Binding-site contacts:
Ligand atom C1 contacts residue GLU35 of chain 1.C at 4.3 Å.
Ligand atom C2 contacts residue GLU35 of chain 1.C at 4.1 Å.
Ligand atom O6 contacts residue SER6 of chain 1.C at 4.3 Å.
Ligand atom N2 contacts residue GLU35 of chain 1.C at 3.2 Å (salt-bridge).
Ligand atom N2 contacts residue ASN36 of chain 1.C at 2.9 Å (h-bond).
Ligand atom C7 contacts residue GLU35 of chain 1.C at 4.0 Å.
Ligand atom C8 contacts residue ASN36 of chain 1.C at 3.3 Å.
Ligand atom O7 contacts residue ASN36 of chain 1.C at 4.3 Å.
Ligand atom C1 contacts residue TYR23 of chain 1.C at 3.5 Å (hydrophobic).
Ligand atom O5 contacts residue ASN36 of chain 1.C at 2.4 Å (h-bond).
Ligand atom C1 contacts residue ASN36 of chain 1.C at 1.4 Å.
Ligand atom C6 contacts residue SER6 of chain 1.C at 4.3 Å.
Ligand atom C3 contacts residue ASN36 of chain 1.C at 3.8 Å.
Ligand atom C3 contacts residue GLU35 of chain 1.C at 4.4 Å.
Ligand atom C2 contacts residue ASN36 of chain 1.C at 2.5 Å.
Ligand atom C5 contacts residue TYR23 of chain 1.C at 3.6 Å (hydrophobic).
Ligand atom O5 contacts residue PRO8 of chain 1.C at 4.2 Å.
Ligand atom O7 contacts residue GLU35 of chain 1.C at 3.9 Å.
Ligand atom C7 contacts residue ASN36 of chain 1.C at 3.3 Å.
Ligand atom O6 contacts residue PRO8 of chain 1.C at 4.3 Å.
Ligand atom C4 contacts residue ASN36 of chain 1.C at 4.2 Å.
Ligand atom C5 contacts residue ASN36 of chain 1.C at 3.7 Å.
Ligand atom C6 contacts residue PRO8 of chain 1.C at 4.4 Å (hydrophobic).
Ligand atom C6 contacts residue TYR23 of chain 1.C at 4.3 Å (hydrophobic).
Ligand atom O5 contacts residue TYR23 of chain 1.C at 3.5 Å (h-bond).

Sequence of chain 1.C:
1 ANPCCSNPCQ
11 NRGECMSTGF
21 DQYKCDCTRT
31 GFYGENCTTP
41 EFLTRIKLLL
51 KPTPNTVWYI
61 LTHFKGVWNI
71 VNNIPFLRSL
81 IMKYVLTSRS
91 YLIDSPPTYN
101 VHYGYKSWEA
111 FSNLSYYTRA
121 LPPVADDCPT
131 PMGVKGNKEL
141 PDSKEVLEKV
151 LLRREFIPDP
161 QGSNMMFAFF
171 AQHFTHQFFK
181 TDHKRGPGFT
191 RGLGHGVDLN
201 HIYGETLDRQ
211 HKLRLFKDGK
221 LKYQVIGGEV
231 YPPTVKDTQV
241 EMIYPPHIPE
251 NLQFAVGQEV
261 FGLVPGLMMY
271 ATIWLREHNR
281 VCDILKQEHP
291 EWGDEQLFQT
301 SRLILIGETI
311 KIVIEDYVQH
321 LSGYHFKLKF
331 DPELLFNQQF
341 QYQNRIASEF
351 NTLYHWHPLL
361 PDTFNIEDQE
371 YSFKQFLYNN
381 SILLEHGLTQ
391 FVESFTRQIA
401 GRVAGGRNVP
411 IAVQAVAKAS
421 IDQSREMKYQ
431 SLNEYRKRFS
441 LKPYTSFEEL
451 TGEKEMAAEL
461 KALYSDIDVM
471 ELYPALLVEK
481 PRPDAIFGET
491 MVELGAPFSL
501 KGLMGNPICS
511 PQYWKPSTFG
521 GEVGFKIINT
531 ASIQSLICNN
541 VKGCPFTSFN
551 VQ

This protein binds this small molecule.
Small molecule (SMILES): CC(=O)N[C@@H]1[C@@H](O)[C@H](O)[C@@H](CO)O[C@H]1O